Sequence of chain 2.A:
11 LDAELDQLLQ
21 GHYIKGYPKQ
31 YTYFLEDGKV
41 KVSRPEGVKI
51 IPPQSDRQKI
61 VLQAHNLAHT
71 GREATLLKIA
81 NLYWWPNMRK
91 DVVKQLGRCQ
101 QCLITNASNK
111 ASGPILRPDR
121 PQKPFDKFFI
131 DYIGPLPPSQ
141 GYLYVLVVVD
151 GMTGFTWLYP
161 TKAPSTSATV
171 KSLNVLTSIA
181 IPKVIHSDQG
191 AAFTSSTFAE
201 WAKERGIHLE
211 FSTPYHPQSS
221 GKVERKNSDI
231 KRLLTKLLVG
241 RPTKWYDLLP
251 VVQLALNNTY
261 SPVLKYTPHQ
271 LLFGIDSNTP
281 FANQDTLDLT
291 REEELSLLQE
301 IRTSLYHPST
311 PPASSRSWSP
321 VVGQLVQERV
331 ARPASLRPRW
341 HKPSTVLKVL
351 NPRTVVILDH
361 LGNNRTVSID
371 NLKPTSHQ

A small-molecule ligand and the protein it binds are described below.
Small molecule (SMILES): CCN1C[C@H](C)n2c(c(O)c3c(=O)n(Cc4ccc(F)c(Cl)c4)nc(C(=O)NC)c32)C1=O

Binding-site contacts:
Ligand atom CAZ contacts residue PRO217 of chain 2.A at 3.8 Å (hydrophobic).
Ligand atom OAF contacts residue GLU224 of chain 2.A at 2.9 Å (salt-bridge).
Ligand atom CAM contacts residue GLY190 of chain 2.A at 3.8 Å.
Ligand atom CAZ contacts residue MG1 of chain 2.M at 3.0 Å.
Ligand atom CAU contacts residue PRO217 of chain 2.A at 3.6 Å (hydrophobic).
Ligand atom CAY contacts residue ASP188 of chain 2.A at 3.7 Å.
Ligand atom CAO contacts residue TYR215 of chain 2.A at 3.9 Å (hydrophobic).
Ligand atom CBA contacts residue MG1 of chain 2.M at 3.3 Å.
Ligand atom OAG contacts residue ASP131 of chain 2.A at 3.2 Å (salt-bridge).
Ligand atom CAV contacts residue PRO217 of chain 2.A at 3.5 Å (hydrophobic).
Ligand atom OAG contacts residue GLU224 of chain 2.A at 3.1 Å (salt-bridge).
Ligand atom CAS contacts residue MG1 of chain 2.L at 3.0 Å.
Ligand atom OAD contacts residue PRO217 of chain 2.A at 3.7 Å.
Ligand atom NAP contacts residue PRO217 of chain 2.A at 3.5 Å.
Ligand atom CAW contacts residue MG1 of chain 2.L at 3.0 Å.
Ligand atom OAD contacts residue TYR215 of chain 2.A at 3.7 Å.
Ligand atom OAG contacts residue MG1 of chain 2.L at 2.1 Å.
Ligand atom CAW contacts residue GLU224 of chain 2.A at 3.7 Å.
Ligand atom CAS contacts residue ASP188 of chain 2.A at 3.2 Å.
Ligand atom CAC contacts residue TYR215 of chain 2.A at 3.5 Å (hydrophobic).
Ligand atom CAW contacts residue MG1 of chain 2.M at 3.1 Å.
Ligand atom CAT contacts residue PRO217 of chain 2.A at 3.8 Å (hydrophobic).
Ligand atom CAK contacts residue PRO217 of chain 2.A at 3.9 Å (hydrophobic).
Ligand atom CAY contacts residue MG1 of chain 2.L at 3.3 Å.
Ligand atom CLAI contacts residue GLN218 of chain 2.A at 3.7 Å.
Ligand atom CAW contacts residue ASP188 of chain 2.A at 3.8 Å.
Ligand atom CAL contacts residue PRO217 of chain 2.A at 3.4 Å (hydrophobic).
Ligand atom CAZ contacts residue GLU224 of chain 2.A at 3.5 Å.
Ligand atom OAE contacts residue ASP188 of chain 2.A at 2.8 Å (salt-bridge).
Ligand atom OAE contacts residue MG1 of chain 2.L at 2.2 Å.
Ligand atom OAG contacts residue ASP188 of chain 2.A at 3.3 Å (salt-bridge).
Ligand atom OAG contacts residue MG1 of chain 2.M at 2.2 Å.
Ligand atom CBA contacts residue GLU224 of chain 2.A at 3.8 Å.
Ligand atom CBC contacts residue TYR215 of chain 2.A at 3.7 Å (hydrophobic).
Ligand atom NBE contacts residue PRO217 of chain 2.A at 3.7 Å.
Ligand atom CLAI contacts residue PRO217 of chain 2.A at 3.5 Å.
Ligand atom FAH contacts residue GLN218 of chain 2.A at 3.7 Å.
Ligand atom CLAI contacts residue GLU224 of chain 2.A at 3.5 Å.
Ligand atom OAF contacts residue MG1 of chain 2.M at 2.1 Å.
Ligand atom CAX contacts residue PRO217 of chain 2.A at 3.7 Å (hydrophobic).